Binding-site contacts:
Ligand atom C1 contacts residue ASN138 of chain 1.H at 2.1 Å.
Ligand atom C3 contacts residue ASN138 of chain 1.H at 4.4 Å.
Ligand atom N2 contacts residue ASN138 of chain 1.H at 3.9 Å.
Ligand atom O6 contacts residue GLY137 of chain 1.H at 4.4 Å.
Ligand atom C5 contacts residue ASN138 of chain 1.H at 3.8 Å.
Ligand atom O6 contacts residue GLN85 of chain 1.H at 4.0 Å.
Ligand atom C2 contacts residue ASN138 of chain 1.H at 3.2 Å.
Ligand atom O5 contacts residue ASN138 of chain 1.H at 2.3 Å (h-bond).

The protein below binds the small molecule below.
Small molecule (SMILES): CC(=O)N[C@H]1[C@H](O[C@H]2[C@H](O)[C@@H](NC(C)=O)CO[C@@H]2CO)O[C@H](CO)[C@@H](O[C@@H]2O[C@H](CO)[C@@H](O)[C@H](O)[C@@H]2O)[C@@H]1O

Sequence of chain 1.H:
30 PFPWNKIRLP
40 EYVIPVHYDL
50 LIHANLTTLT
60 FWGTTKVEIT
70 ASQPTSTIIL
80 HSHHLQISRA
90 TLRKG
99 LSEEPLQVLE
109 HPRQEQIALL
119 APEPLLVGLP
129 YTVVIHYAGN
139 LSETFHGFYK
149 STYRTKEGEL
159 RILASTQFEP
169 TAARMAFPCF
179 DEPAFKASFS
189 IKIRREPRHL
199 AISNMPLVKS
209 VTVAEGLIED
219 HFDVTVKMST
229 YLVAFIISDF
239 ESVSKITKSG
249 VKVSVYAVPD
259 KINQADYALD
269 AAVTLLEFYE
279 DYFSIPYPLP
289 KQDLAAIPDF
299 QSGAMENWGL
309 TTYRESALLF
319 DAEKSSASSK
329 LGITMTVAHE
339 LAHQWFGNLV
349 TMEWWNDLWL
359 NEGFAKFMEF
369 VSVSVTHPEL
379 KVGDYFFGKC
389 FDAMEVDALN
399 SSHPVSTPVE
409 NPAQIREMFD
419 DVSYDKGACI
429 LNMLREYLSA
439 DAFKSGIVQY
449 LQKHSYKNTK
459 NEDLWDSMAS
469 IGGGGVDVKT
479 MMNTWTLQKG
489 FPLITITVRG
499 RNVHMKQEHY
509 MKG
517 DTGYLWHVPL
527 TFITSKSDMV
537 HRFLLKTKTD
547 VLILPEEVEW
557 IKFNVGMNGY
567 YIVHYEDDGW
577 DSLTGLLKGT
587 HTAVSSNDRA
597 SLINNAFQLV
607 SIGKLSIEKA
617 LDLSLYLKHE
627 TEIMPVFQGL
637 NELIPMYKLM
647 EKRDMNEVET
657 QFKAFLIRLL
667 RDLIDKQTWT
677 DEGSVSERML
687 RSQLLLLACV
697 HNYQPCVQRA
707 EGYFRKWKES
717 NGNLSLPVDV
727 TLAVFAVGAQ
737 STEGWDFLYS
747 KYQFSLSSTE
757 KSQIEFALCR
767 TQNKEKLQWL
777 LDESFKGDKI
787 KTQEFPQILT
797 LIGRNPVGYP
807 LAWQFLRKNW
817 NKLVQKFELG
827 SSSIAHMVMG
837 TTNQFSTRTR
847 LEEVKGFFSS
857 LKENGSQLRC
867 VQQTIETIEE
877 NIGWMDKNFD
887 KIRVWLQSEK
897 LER